The small molecule below binds the protein below.
Small molecule (SMILES): CCCC(=O)CC(=O)N[C@H]1CCOC1=O

Sequence of chain 1.C:
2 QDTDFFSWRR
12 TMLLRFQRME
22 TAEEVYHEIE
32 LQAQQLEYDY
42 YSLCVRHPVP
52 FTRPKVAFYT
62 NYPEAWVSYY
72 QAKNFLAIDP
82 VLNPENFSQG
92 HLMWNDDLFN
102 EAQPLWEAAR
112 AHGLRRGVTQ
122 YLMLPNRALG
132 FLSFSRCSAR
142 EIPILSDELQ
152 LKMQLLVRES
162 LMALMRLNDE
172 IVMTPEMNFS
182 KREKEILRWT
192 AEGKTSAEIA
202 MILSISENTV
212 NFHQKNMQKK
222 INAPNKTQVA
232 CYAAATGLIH

Binding-site contacts:
Ligand atom C15 contacts residue PHE59 of chain 1.C at 3.4 Å (hydrophobic).
Ligand atom C10 contacts residue LEU83 of chain 1.C at 3.5 Å (hydrophobic).
Ligand atom C15 contacts residue TYR71 of chain 1.C at 4.2 Å (hydrophobic).
Ligand atom C8 contacts residue ASP80 of chain 1.C at 3.6 Å.
Ligand atom C10 contacts residue ASP80 of chain 1.C at 3.5 Å.
Ligand atom C10 contacts residue VAL82 of chain 1.C at 4.0 Å (hydrophobic).
Ligand atom C14 contacts residue TYR63 of chain 1.C at 3.8 Å (hydrophobic).
Ligand atom C4 contacts residue LEU106 of chain 1.C at 4.2 Å (hydrophobic).
Ligand atom C8 contacts residue VAL82 of chain 1.C at 4.1 Å (hydrophobic).
Ligand atom C1 contacts residue TYR63 of chain 1.C at 3.8 Å (hydrophobic).
Ligand atom C5 contacts residue TRP95 of chain 1.C at 3.6 Å (hydrophobic).
Ligand atom C13 contacts residue SER43 of chain 1.C at 4.2 Å.
Ligand atom O9 contacts residue TYR63 of chain 1.C at 2.6 Å (h-bond).
Ligand atom C2 contacts residue ASP80 of chain 1.C at 4.2 Å.
Ligand atom N7 contacts residue VAL82 of chain 1.C at 4.1 Å.
Ligand atom O6 contacts residue TRP67 of chain 1.C at 3.3 Å (h-bond).
Ligand atom C8 contacts residue SER134 of chain 1.C at 4.1 Å.
Ligand atom OAP contacts residue LEU106 of chain 1.C at 3.9 Å.
Ligand atom O9 contacts residue SER43 of chain 1.C at 4.0 Å.
Ligand atom C4 contacts residue TRP95 of chain 1.C at 4.0 Å (hydrophobic).
Ligand atom C1 contacts residue TRP95 of chain 1.C at 3.3 Å (hydrophobic).
Ligand atom C10 contacts residue SER134 of chain 1.C at 4.2 Å.
Ligand atom C11 contacts residue LEU83 of chain 1.C at 4.0 Å (hydrophobic).
Ligand atom O6 contacts residue TYR71 of chain 1.C at 4.0 Å.
Ligand atom C8 contacts residue TYR63 of chain 1.C at 3.8 Å (hydrophobic).
Ligand atom O12 contacts residue CYS45 of chain 1.C at 3.5 Å.
Ligand atom C2 contacts residue TYR63 of chain 1.C at 3.9 Å (hydrophobic).
Ligand atom O6 contacts residue TYR63 of chain 1.C at 3.5 Å.
Ligand atom O12 contacts residue SER43 of chain 1.C at 2.7 Å (h-bond).
Ligand atom O9 contacts residue SER134 of chain 1.C at 3.8 Å.
Ligand atom N7 contacts residue ASP80 of chain 1.C at 2.8 Å (salt-bridge).
Ligand atom C5 contacts residue ASP80 of chain 1.C at 3.8 Å.
Ligand atom C2 contacts residue TRP67 of chain 1.C at 4.0 Å (hydrophobic).
Ligand atom C1 contacts residue ASP80 of chain 1.C at 3.8 Å.
Ligand atom OAP contacts residue ALA110 of chain 1.C at 4.2 Å.
Ligand atom OAP contacts residue TRP67 of chain 1.C at 3.7 Å.
Ligand atom C14 contacts residue SER43 of chain 1.C at 3.7 Å.
Ligand atom C11 contacts residue SER43 of chain 1.C at 3.6 Å.
Ligand atom C13 contacts residue TYR71 of chain 1.C at 3.7 Å (hydrophobic).
Ligand atom C5 contacts residue VAL82 of chain 1.C at 4.0 Å (hydrophobic).